Sequence of chain 1.B:
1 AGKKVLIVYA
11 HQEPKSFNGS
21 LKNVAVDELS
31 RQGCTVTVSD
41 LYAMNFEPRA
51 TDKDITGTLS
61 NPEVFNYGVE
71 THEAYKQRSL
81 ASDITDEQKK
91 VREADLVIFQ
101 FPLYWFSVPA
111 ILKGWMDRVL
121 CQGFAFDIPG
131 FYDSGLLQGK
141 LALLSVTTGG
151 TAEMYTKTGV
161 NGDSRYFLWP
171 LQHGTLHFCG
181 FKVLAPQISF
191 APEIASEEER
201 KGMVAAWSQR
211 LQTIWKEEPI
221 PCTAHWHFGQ

This small molecule binds to this protein.
Small molecule (SMILES): COc1ccc(OC)c2c(C)cc(=O)[nH]c12

Sequence of chain 1.A:
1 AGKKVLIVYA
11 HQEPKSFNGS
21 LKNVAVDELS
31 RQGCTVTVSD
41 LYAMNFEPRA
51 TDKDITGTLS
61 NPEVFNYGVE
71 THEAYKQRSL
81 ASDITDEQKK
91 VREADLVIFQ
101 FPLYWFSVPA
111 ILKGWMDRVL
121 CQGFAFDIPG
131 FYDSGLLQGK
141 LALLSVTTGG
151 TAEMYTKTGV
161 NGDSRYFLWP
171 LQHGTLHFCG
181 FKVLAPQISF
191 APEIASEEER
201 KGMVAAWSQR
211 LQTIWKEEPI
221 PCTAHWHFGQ

Binding-site contacts:
Ligand atom C14 contacts residue ASN161 of chain 1.A at 3.4 Å.
Ligand atom C1 contacts residue GLY150 of chain 1.A at 4.1 Å.
Ligand atom C9 contacts residue FAD1 of chain 1.D at 3.2 Å.
Ligand atom C8 contacts residue TRP105 of chain 1.A at 3.8 Å (hydrophobic).
Ligand atom C6 contacts residue FAD1 of chain 1.D at 4.0 Å.
Ligand atom C8 contacts residue FAD1 of chain 1.D at 3.3 Å.
Ligand atom C13 contacts residue ILE128 of chain 1.B at 4.2 Å (hydrophobic).
Ligand atom C6 contacts residue GLY149 of chain 1.A at 3.5 Å.
Ligand atom O17 contacts residue FAD1 of chain 1.D at 3.2 Å.
Ligand atom C14 contacts residue GLY150 of chain 1.A at 3.2 Å.
Ligand atom C7 contacts residue PHE178 of chain 1.B at 3.5 Å (hydrophobic).
Ligand atom O12 contacts residue FAD1 of chain 1.D at 3.7 Å.
Ligand atom O11 contacts residue PHE178 of chain 1.B at 4.2 Å.
Ligand atom C8 contacts residue PHE178 of chain 1.B at 3.7 Å (hydrophobic).
Ligand atom O17 contacts residue PHE126 of chain 1.B at 3.5 Å.
Ligand atom C15 contacts residue FAD1 of chain 1.D at 3.5 Å.
Ligand atom O11 contacts residue GLY150 of chain 1.A at 4.1 Å.
Ligand atom C5 contacts residue FAD1 of chain 1.D at 4.1 Å.
Ligand atom C5 contacts residue GLY149 of chain 1.A at 3.7 Å.
Ligand atom C15 contacts residue PHE106 of chain 1.A at 4.2 Å (hydrophobic).
Ligand atom C15 contacts residue PHE178 of chain 1.B at 3.2 Å (hydrophobic).
Ligand atom C2 contacts residue PHE178 of chain 1.B at 4.0 Å (hydrophobic).
Ligand atom C4 contacts residue ILE128 of chain 1.B at 4.1 Å (hydrophobic).
Ligand atom C13 contacts residue GLN122 of chain 1.B at 4.1 Å.
Ligand atom C14 contacts residue FAD1 of chain 1.D at 3.9 Å.
Ligand atom O11 contacts residue FAD1 of chain 1.D at 3.6 Å (h-bond).
Ligand atom C7 contacts residue FAD1 of chain 1.D at 3.5 Å.
Ligand atom C4 contacts residue FAD1 of chain 1.D at 3.7 Å.
Ligand atom O11 contacts residue ASN161 of chain 1.A at 4.1 Å.
Ligand atom O17 contacts residue TRP105 of chain 1.A at 3.6 Å.
Ligand atom C6 contacts residue GLY150 of chain 1.A at 3.6 Å.
Ligand atom C2 contacts residue FAD1 of chain 1.D at 3.5 Å.
Ligand atom C14 contacts residue MET154 of chain 1.A at 4.0 Å (hydrophobic).
Ligand atom C9 contacts residue PHE126 of chain 1.B at 3.7 Å (hydrophobic).
Ligand atom C3 contacts residue FAD1 of chain 1.D at 3.5 Å.
Ligand atom N10 contacts residue PHE126 of chain 1.B at 3.7 Å.
Ligand atom C9 contacts residue PHE178 of chain 1.B at 4.3 Å (hydrophobic).
Ligand atom N10 contacts residue FAD1 of chain 1.D at 3.5 Å.
Ligand atom C5 contacts residue ILE128 of chain 1.B at 4.0 Å (hydrophobic).
Ligand atom C1 contacts residue FAD1 of chain 1.D at 3.6 Å.